Binding-site contacts:
Ligand atom O6 contacts residue PHE1077 of chain 1.C at 4.4 Å.
Ligand atom C2 contacts residue ASN1072 of chain 1.C at 2.5 Å.
Ligand atom C5 contacts residue ASN1072 of chain 1.C at 3.8 Å.
Ligand atom O5 contacts residue ASN1072 of chain 1.C at 2.5 Å (h-bond).
Ligand atom C6 contacts residue HIS1075 of chain 1.C at 4.4 Å.
Ligand atom C3 contacts residue ASN1072 of chain 1.C at 3.7 Å.
Ligand atom C5 contacts residue PHE1077 of chain 1.C at 4.2 Å (hydrophobic).
Ligand atom C8 contacts residue ASN1072 of chain 1.C at 4.3 Å.
Ligand atom C1 contacts residue ASN1072 of chain 1.C at 1.4 Å.
Ligand atom O4 contacts residue HIS1075 of chain 1.C at 4.0 Å.
Ligand atom C1 contacts residue THR1074 of chain 1.C at 4.2 Å.
Ligand atom O5 contacts residue PHE1077 of chain 1.C at 4.0 Å.
Ligand atom C6 contacts residue PHE1077 of chain 1.C at 3.9 Å (hydrophobic).
Ligand atom N2 contacts residue THR1074 of chain 1.C at 4.4 Å.
Ligand atom O7 contacts residue ASN1072 of chain 1.C at 3.6 Å (h-bond).
Ligand atom C4 contacts residue ASN1072 of chain 1.C at 4.3 Å.
Ligand atom C3 contacts residue THR1074 of chain 1.C at 4.3 Å.
Ligand atom C7 contacts residue ASN1072 of chain 1.C at 3.5 Å.
Ligand atom C4 contacts residue HIS1075 of chain 1.C at 4.4 Å.
Ligand atom O5 contacts residue HIS1075 of chain 1.C at 4.3 Å.
Ligand atom C5 contacts residue HIS1075 of chain 1.C at 3.6 Å.
Ligand atom N2 contacts residue ASN1072 of chain 1.C at 2.9 Å (h-bond).

A small-molecule ligand and the protein it binds are described below.
Small molecule (SMILES): CC(=O)N[C@@H]1[C@@H](O)[C@H](O)[C@@H](CO)O[C@H]1O

Sequence of chain 1.C:
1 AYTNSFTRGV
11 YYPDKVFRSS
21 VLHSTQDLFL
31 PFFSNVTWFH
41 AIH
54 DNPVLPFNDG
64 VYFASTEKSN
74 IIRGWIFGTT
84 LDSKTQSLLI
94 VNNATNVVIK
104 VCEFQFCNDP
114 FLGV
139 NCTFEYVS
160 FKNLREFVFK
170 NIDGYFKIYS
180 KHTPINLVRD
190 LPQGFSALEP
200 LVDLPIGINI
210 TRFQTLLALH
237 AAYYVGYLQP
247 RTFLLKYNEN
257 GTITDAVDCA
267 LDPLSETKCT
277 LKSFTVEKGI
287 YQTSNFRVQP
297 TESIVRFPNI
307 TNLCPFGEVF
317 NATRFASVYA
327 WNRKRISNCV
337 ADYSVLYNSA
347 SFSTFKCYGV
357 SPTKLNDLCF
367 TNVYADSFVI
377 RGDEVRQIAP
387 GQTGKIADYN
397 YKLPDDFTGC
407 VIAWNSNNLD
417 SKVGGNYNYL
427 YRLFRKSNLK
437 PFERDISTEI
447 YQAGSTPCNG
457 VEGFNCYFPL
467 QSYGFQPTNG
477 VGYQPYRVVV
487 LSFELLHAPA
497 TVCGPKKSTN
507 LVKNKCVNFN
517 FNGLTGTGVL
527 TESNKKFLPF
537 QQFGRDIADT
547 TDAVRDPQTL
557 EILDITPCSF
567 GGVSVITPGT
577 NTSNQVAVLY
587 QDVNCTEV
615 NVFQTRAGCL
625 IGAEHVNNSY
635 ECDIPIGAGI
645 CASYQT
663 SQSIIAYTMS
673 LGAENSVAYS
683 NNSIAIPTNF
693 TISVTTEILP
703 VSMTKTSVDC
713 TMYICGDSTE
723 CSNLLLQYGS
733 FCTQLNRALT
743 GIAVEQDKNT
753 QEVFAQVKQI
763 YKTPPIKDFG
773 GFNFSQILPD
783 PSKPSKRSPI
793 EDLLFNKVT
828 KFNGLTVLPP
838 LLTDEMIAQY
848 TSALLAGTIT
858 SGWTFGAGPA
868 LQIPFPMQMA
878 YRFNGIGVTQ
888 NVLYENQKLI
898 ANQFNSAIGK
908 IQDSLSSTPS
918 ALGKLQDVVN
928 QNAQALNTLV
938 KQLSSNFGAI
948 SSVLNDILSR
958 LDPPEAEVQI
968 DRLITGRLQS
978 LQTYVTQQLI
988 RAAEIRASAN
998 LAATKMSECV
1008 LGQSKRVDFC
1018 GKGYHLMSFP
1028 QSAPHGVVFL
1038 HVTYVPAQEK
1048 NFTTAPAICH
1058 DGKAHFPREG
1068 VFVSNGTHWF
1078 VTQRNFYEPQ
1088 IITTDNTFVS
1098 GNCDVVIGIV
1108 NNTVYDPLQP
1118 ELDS